Sequence of chain 1.A:
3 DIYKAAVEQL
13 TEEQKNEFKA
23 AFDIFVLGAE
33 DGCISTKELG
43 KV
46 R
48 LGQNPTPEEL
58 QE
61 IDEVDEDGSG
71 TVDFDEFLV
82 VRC

Binding-site contacts:
Ligand atom O3 contacts residue VAL79 of chain 1.A at 3.5 Å.
Ligand atom C20 contacts residue LYS21 of chain 1.B at 3.9 Å.
Ligand atom C23 contacts residue VAL79 of chain 1.A at 4.3 Å (hydrophobic).
Ligand atom C1 contacts residue VAL9 of chain 1.B at 4.3 Å (hydrophobic).
Ligand atom O3 contacts residue ARG83 of chain 1.A at 2.9 Å (salt-bridge).
Ligand atom C15 contacts residue PHE24 of chain 1.B at 4.5 Å (hydrophobic).
Ligand atom C21 contacts residue PHE24 of chain 1.B at 4.4 Å (hydrophobic).
Ligand atom C16 contacts residue VAL82 of chain 1.A at 3.6 Å (hydrophobic).
Ligand atom C20 contacts residue PHE20 of chain 1.B at 4.3 Å (hydrophobic).
Ligand atom C9 contacts residue PHE20 of chain 1.B at 4.3 Å (hydrophobic).
Ligand atom C23 contacts residue ARG83 of chain 1.A at 4.0 Å.
Ligand atom O2 contacts residue VAL9 of chain 1.B at 4.4 Å.
Ligand atom C16 contacts residue PHE24 of chain 1.B at 4.0 Å (hydrophobic).
Ligand atom C18 contacts residue PHE20 of chain 1.B at 3.9 Å (hydrophobic).
Ligand atom C15 contacts residue VAL82 of chain 1.A at 3.8 Å (hydrophobic).
Ligand atom C5 contacts residue LYS17 of chain 1.B at 3.7 Å.
Ligand atom O4 contacts residue ARG83 of chain 1.A at 3.8 Å.
Ligand atom C20 contacts residue LYS17 of chain 1.B at 4.4 Å.
Ligand atom C8 contacts residue PHE20 of chain 1.B at 4.5 Å (hydrophobic).
Ligand atom C21 contacts residue VAL82 of chain 1.A at 4.5 Å (hydrophobic).
Ligand atom C18 contacts residue LYS17 of chain 1.B at 4.2 Å.
Ligand atom C24 contacts residue LYS21 of chain 1.B at 4.0 Å.
Ligand atom C19 contacts residue LYS21 of chain 1.B at 4.2 Å.
Ligand atom C7 contacts residue PHE20 of chain 1.B at 4.5 Å (hydrophobic).
Ligand atom C6 contacts residue LYS17 of chain 1.B at 4.5 Å.

The small molecule below binds the protein below.
Small molecule (SMILES): C[C@H](CCC(=O)O)[C@H]1CC[C@H]2[C@@H]3CC[C@@H]4C[C@H](O)CC[C@]4(C)[C@H]3C[C@H](O)[C@]12C

Sequence of chain 1.B:
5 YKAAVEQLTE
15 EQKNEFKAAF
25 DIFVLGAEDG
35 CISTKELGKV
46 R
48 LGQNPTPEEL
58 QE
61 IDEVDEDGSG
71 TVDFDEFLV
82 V